Sequence of chain 1.A:
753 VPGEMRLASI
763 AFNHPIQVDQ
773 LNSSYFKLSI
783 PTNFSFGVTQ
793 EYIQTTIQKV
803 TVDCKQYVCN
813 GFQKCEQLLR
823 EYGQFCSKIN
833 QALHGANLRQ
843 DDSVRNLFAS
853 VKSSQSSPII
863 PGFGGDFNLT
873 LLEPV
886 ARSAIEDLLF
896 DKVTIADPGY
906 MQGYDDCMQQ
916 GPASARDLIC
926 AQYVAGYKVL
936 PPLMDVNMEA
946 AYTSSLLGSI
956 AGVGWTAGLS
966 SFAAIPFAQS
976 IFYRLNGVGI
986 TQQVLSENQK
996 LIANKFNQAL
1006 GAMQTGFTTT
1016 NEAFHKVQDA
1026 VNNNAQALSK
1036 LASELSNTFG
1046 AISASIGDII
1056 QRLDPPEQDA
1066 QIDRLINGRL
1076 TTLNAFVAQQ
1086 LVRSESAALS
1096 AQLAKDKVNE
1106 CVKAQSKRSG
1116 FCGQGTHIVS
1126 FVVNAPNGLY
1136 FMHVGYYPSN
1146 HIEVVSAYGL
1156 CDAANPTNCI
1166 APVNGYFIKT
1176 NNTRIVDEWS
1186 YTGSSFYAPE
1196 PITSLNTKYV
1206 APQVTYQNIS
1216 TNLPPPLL

Sequence of chain 1.G:
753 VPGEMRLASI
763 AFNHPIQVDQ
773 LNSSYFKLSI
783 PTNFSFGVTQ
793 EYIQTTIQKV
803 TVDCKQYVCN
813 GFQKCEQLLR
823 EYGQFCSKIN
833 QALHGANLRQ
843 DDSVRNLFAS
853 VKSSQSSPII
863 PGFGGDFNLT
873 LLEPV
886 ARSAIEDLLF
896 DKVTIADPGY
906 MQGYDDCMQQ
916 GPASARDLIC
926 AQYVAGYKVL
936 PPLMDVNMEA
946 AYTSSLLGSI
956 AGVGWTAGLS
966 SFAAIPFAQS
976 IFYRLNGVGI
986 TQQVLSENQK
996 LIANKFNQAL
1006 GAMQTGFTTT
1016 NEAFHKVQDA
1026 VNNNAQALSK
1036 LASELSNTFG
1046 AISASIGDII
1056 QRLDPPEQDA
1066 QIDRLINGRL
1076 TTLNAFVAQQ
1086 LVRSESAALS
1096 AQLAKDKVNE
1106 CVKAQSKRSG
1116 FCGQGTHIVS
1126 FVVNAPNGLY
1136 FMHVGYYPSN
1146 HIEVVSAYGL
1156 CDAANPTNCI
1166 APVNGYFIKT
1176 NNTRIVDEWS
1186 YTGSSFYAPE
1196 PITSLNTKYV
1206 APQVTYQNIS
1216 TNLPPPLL

Binding-site contacts:
Ligand atom C1 contacts residue ASN774 of chain 1.G at 1.4 Å.
Ligand atom C5 contacts residue ASN774 of chain 1.G at 3.7 Å.
Ligand atom O7 contacts residue PRO971 of chain 1.A at 3.3 Å.
Ligand atom C4 contacts residue ASN774 of chain 1.G at 4.2 Å.
Ligand atom O7 contacts residue ASN774 of chain 1.G at 4.5 Å.
Ligand atom C8 contacts residue ASN774 of chain 1.G at 4.0 Å.
Ligand atom C3 contacts residue ASN774 of chain 1.G at 3.8 Å.
Ligand atom C8 contacts residue PRO971 of chain 1.A at 3.7 Å (hydrophobic).
Ligand atom C2 contacts residue ASN774 of chain 1.G at 2.5 Å.
Ligand atom O5 contacts residue ASN774 of chain 1.G at 2.4 Å (h-bond).
Ligand atom C7 contacts residue PRO971 of chain 1.A at 3.9 Å (hydrophobic).
Ligand atom C7 contacts residue ASN774 of chain 1.G at 3.7 Å.
Ligand atom N2 contacts residue ASN774 of chain 1.G at 2.9 Å (h-bond).

The small molecule below binds the protein below.
Small molecule (SMILES): CC(=O)N[C@@H]1[C@@H](O)[C@H](O)[C@@H](CO)O[C@H]1O